Sequence of chain 1.A:
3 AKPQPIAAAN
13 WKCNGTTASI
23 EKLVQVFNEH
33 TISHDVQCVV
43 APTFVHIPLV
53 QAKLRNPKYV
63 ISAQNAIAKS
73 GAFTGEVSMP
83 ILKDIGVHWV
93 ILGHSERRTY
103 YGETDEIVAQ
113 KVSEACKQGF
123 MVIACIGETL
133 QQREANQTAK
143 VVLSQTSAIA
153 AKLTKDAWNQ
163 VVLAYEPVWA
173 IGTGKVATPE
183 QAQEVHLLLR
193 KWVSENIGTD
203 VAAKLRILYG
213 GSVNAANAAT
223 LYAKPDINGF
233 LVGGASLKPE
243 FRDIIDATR

Binding-site contacts:
Ligand atom O2 contacts residue HIS96 of chain 1.A at 2.8 Å (h-bond).
Ligand atom O2P contacts residue ALA172 of chain 1.A at 3.6 Å (h-bond).
Ligand atom DN contacts residue GLU168 of chain 1.A at 2.5 Å.
Ligand atom O3P contacts residue GLY235 of chain 1.A at 3.6 Å.
Ligand atom C2 contacts residue GLU168 of chain 1.A at 3.6 Å.
Ligand atom O2 contacts residue LEU233 of chain 1.A at 3.2 Å.
Ligand atom DO2 contacts residue LEU233 of chain 1.A at 3.8 Å.
Ligand atom C1 contacts residue GLU168 of chain 1.A at 3.3 Å.
Ligand atom DO2 contacts residue HIS96 of chain 1.A at 2.3 Å.
Ligand atom O2P contacts residue SER214 of chain 1.A at 2.7 Å (h-bond).
Ligand atom O2P contacts residue GLY174 of chain 1.A at 2.8 Å (h-bond).
Ligand atom O2 contacts residue GLU168 of chain 1.A at 2.8 Å (salt-bridge).
Ligand atom O1P contacts residue GLY235 of chain 1.A at 3.4 Å.
Ligand atom O1 contacts residue ILE173 of chain 1.A at 3.4 Å.
Ligand atom N2 contacts residue LEU233 of chain 1.A at 3.6 Å.
Ligand atom C2 contacts residue GLY235 of chain 1.A at 3.6 Å.
Ligand atom DN contacts residue LEU233 of chain 1.A at 2.9 Å.
Ligand atom O2P contacts residue GLY213 of chain 1.A at 3.6 Å.
Ligand atom C1 contacts residue LYS14 of chain 1.A at 3.7 Å.
Ligand atom DO2 contacts residue ASN12 of chain 1.A at 2.5 Å.
Ligand atom P contacts residue GLY236 of chain 1.A at 3.8 Å.
Ligand atom O3P contacts residue GLY236 of chain 1.A at 2.9 Å (h-bond).
Ligand atom O1P contacts residue LYS14 of chain 1.A at 3.4 Å (salt-bridge).
Ligand atom P contacts residue GLY174 of chain 1.A at 3.8 Å.
Ligand atom O4P contacts residue GLY236 of chain 1.A at 3.7 Å.
Ligand atom O4P contacts residue SER214 of chain 1.A at 3.6 Å.
Ligand atom O1 contacts residue LYS14 of chain 1.A at 2.7 Å (salt-bridge).
Ligand atom N2 contacts residue GLU168 of chain 1.A at 2.6 Å (salt-bridge).
Ligand atom O2 contacts residue ASN12 of chain 1.A at 3.4 Å (h-bond).
Ligand atom DO2 contacts residue GLU168 of chain 1.A at 3.5 Å.
Ligand atom P contacts residue GLY235 of chain 1.A at 3.6 Å.
Ligand atom O2P contacts residue ILE173 of chain 1.A at 3.5 Å.
Ligand atom O4P contacts residue VAL234 of chain 1.A at 3.9 Å.
Ligand atom O3P contacts residue GLY174 of chain 1.A at 3.8 Å.
Ligand atom DN contacts residue VAL234 of chain 1.A at 3.6 Å.
Ligand atom N2 contacts residue HIS96 of chain 1.A at 3.6 Å (h-bond).
Ligand atom P contacts residue SER214 of chain 1.A at 3.7 Å.
Ligand atom C1 contacts residue HIS96 of chain 1.A at 3.5 Å.
Ligand atom O1 contacts residue HIS96 of chain 1.A at 2.8 Å (h-bond).
Ligand atom O4P contacts residue GLY235 of chain 1.A at 2.8 Å (h-bond).

This protein binds this small molecule.
Small molecule (SMILES): O=C(COP(=O)(O)O)NO